The small molecule below binds the protein below.
Small molecule (SMILES): CC(C)CCC[C@@H](C)[C@H]1CC[C@H]2[C@@H]3CC=C4C[C@@H](O)CC[C@]4(C)[C@H]3CC[C@]12C

Binding-site contacts:
Ligand atom C21 contacts residue PHE270 of chain 1.A at 4.1 Å (hydrophobic).
Ligand atom C3 contacts residue PHE270 of chain 1.A at 4.1 Å (hydrophobic).
Ligand atom C17 contacts residue PHE270 of chain 1.A at 4.3 Å (hydrophobic).
Ligand atom C5 contacts residue TRP280 of chain 1.A at 4.2 Å (hydrophobic).
Ligand atom C3 contacts residue TRP280 of chain 1.A at 3.6 Å (hydrophobic).
Ligand atom C27 contacts residue ILE81 of chain 1.A at 4.4 Å (hydrophobic).
Ligand atom C9 contacts residue PHE270 of chain 1.A at 4.0 Å (hydrophobic).
Ligand atom C24 contacts residue ILE81 of chain 1.A at 4.2 Å (hydrophobic).
Ligand atom O1 contacts residue TRP280 of chain 1.A at 3.6 Å.
Ligand atom C21 contacts residue GLY403 of chain 1.A at 4.2 Å.
Ligand atom C26 contacts residue VAL400 of chain 1.A at 3.8 Å (hydrophobic).
Ligand atom C16 contacts residue VAL78 of chain 1.A at 4.2 Å (hydrophobic).
Ligand atom C1 contacts residue PHE270 of chain 1.A at 4.0 Å (hydrophobic).
Ligand atom C21 contacts residue LEU404 of chain 1.A at 3.9 Å (hydrophobic).
Ligand atom C4 contacts residue TRP280 of chain 1.A at 3.7 Å (hydrophobic).
Ligand atom C25 contacts residue VAL400 of chain 1.A at 4.1 Å (hydrophobic).
Ligand atom C7 contacts residue ILE74 of chain 1.A at 4.3 Å (hydrophobic).
Ligand atom C22 contacts residue GLY403 of chain 1.A at 4.1 Å.
Ligand atom C25 contacts residue ILE81 of chain 1.A at 4.2 Å (hydrophobic).
Ligand atom C2 contacts residue PHE270 of chain 1.A at 4.2 Å (hydrophobic).
Ligand atom C14 contacts residue PHE270 of chain 1.A at 4.4 Å (hydrophobic).
Ligand atom C15 contacts residue ILE74 of chain 1.A at 4.1 Å (hydrophobic).
Ligand atom C11 contacts residue PHE270 of chain 1.A at 4.0 Å (hydrophobic).
Ligand atom C12 contacts residue PHE270 of chain 1.A at 3.8 Å (hydrophobic).
Ligand atom C23 contacts residue ILE81 of chain 1.A at 4.3 Å (hydrophobic).
Ligand atom C23 contacts residue VAL400 of chain 1.A at 4.3 Å (hydrophobic).
Ligand atom C7 contacts residue TRP280 of chain 1.A at 4.4 Å (hydrophobic).
Ligand atom C15 contacts residue VAL78 of chain 1.A at 4.5 Å (hydrophobic).
Ligand atom C6 contacts residue TRP280 of chain 1.A at 3.9 Å (hydrophobic).

Sequence of chain 1.A:
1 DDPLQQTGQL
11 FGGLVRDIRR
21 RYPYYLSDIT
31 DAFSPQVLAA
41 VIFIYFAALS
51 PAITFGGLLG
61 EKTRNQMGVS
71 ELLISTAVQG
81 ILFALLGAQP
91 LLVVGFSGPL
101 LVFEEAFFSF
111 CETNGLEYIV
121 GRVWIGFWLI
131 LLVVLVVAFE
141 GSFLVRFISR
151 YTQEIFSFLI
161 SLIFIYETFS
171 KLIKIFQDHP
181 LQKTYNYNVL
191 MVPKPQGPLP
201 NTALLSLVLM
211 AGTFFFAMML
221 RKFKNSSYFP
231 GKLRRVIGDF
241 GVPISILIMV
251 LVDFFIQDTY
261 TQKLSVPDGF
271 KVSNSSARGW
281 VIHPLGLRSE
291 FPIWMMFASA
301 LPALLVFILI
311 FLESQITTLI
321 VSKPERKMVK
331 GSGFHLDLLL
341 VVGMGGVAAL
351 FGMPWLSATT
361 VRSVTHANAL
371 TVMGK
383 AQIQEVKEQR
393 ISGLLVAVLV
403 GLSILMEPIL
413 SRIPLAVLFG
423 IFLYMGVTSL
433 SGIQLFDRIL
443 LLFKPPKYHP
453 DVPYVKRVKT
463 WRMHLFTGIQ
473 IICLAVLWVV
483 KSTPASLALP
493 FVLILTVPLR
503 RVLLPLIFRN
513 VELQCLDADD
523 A